Sequence of chain 1.A:
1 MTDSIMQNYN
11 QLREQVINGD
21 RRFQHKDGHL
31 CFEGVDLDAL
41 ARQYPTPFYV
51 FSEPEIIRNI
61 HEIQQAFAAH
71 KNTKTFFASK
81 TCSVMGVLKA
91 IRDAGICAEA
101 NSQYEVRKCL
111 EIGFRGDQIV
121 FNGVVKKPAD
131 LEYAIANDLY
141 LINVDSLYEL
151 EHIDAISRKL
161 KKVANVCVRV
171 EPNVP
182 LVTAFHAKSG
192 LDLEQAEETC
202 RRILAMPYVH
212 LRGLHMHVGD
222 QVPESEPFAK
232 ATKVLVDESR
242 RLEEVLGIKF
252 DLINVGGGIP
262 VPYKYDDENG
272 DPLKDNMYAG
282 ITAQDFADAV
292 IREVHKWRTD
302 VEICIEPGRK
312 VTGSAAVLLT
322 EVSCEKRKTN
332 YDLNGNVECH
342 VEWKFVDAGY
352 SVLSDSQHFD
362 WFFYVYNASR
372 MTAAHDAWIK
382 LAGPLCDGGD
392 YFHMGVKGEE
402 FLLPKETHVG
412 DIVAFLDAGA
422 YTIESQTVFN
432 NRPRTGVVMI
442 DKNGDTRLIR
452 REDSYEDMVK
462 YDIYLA

A small-molecule ligand and the protein it binds are described below.
Small molecule (SMILES): NCCCCCN

Sequence of chain 1.B:
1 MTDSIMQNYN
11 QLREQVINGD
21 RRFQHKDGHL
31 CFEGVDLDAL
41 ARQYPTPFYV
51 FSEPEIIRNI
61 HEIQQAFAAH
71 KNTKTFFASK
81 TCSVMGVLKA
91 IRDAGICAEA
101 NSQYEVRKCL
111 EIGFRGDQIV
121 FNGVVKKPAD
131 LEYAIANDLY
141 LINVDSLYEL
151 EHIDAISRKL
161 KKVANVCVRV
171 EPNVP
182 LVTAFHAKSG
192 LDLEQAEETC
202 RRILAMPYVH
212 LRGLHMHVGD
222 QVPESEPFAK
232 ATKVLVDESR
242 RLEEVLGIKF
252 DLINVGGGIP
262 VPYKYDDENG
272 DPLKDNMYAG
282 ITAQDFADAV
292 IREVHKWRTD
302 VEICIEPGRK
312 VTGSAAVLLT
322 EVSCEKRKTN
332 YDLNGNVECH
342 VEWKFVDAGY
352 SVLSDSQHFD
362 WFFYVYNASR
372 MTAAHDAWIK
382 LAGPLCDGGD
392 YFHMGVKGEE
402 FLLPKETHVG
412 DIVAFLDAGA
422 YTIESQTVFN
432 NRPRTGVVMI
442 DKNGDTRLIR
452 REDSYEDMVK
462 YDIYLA

Binding-site contacts:
Ligand atom C1 contacts residue GLN358 of chain 1.B at 3.2 Å.
Ligand atom C2 contacts residue GLN358 of chain 1.B at 4.2 Å.
Ligand atom C5 contacts residue PHE360 of chain 1.A at 4.5 Å (hydrophobic).
Ligand atom C4 contacts residue HIS359 of chain 1.B at 4.1 Å.
Ligand atom NE2 contacts residue GLN358 of chain 1.B at 2.9 Å (h-bond).
Ligand atom C5 contacts residue HIS359 of chain 1.A at 3.6 Å.
Ligand atom NE2 contacts residue ASP361 of chain 1.B at 2.9 Å (salt-bridge).
Ligand atom N1 contacts residue ASP361 of chain 1.A at 3.1 Å (salt-bridge).
Ligand atom C5 contacts residue GLN358 of chain 1.A at 3.2 Å.
Ligand atom C1 contacts residue ASP361 of chain 1.B at 3.2 Å.
Ligand atom N1 contacts residue GLN358 of chain 1.A at 2.8 Å (h-bond).
Ligand atom C2 contacts residue HIS359 of chain 1.A at 3.8 Å.
Ligand atom C3 contacts residue HIS359 of chain 1.B at 3.2 Å.
Ligand atom C5 contacts residue ASP361 of chain 1.A at 3.2 Å.
Ligand atom C3 contacts residue HIS359 of chain 1.A at 3.3 Å.
Ligand atom C1 contacts residue HIS359 of chain 1.B at 3.6 Å.
Ligand atom C4 contacts residue GLN358 of chain 1.A at 4.5 Å.
Ligand atom C4 contacts residue HIS359 of chain 1.A at 4.0 Å.
Ligand atom C2 contacts residue HIS359 of chain 1.B at 4.0 Å.